Sequence of chain 2.A:
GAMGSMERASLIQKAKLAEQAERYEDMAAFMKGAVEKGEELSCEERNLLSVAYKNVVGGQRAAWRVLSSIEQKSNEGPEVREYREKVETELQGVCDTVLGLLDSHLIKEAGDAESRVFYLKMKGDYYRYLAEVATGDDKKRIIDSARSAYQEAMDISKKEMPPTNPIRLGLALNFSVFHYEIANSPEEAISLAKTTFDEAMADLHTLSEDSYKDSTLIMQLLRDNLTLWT

This protein binds this small molecule.
Small molecule (SMILES): [H]/N=C(/N)c1cc(C)c(-c2ccccc2)s1

Binding-site contacts:
Ligand atom C5 contacts residue ASP204 of chain 2.A at 3.4 Å.
Ligand atom C6 contacts residue LEU232 of chain 2.A at 4.0 Å (hydrophobic).
Ligand atom C5 contacts residue LYS200 of chain 2.A at 4.4 Å.
Ligand atom C4 contacts residue LYS200 of chain 2.A at 4.2 Å.
Ligand atom C1 contacts residue LEU232 of chain 2.A at 4.0 Å (hydrophobic).
Ligand atom C10 contacts residue THR236 of chain 2.A at 3.9 Å.
Ligand atom C2 contacts residue LEU232 of chain 2.A at 4.0 Å (hydrophobic).
Ligand atom C10 contacts residue THR233 of chain 2.A at 3.5 Å.
Ligand atom C9 contacts residue ARG229 of chain 2.A at 4.1 Å.
Ligand atom C11 contacts residue THR233 of chain 2.A at 4.4 Å.
Ligand atom C3 contacts residue ASP204 of chain 2.A at 3.7 Å.
Ligand atom C1 contacts residue ARG229 of chain 2.A at 3.8 Å.
Ligand atom C8 contacts residue ARG229 of chain 2.A at 4.1 Å.
Ligand atom C9 contacts residue THR233 of chain 2.A at 3.3 Å.
Ligand atom C7 contacts residue LEU232 of chain 2.A at 4.0 Å (hydrophobic).
Ligand atom C12 contacts residue THR236 of chain 2.A at 4.4 Å.
Ligand atom C12 contacts residue LEU232 of chain 2.A at 4.0 Å (hydrophobic).
Ligand atom C8 contacts residue LEU232 of chain 2.A at 4.1 Å (hydrophobic).
Ligand atom C1 contacts residue PHE203 of chain 2.A at 3.8 Å (hydrophobic).
Ligand atom N1 contacts residue LYS200 of chain 2.A at 3.7 Å.
Ligand atom S1 contacts residue LYS200 of chain 2.A at 4.1 Å.
Ligand atom C11 contacts residue LEU232 of chain 2.A at 4.0 Å (hydrophobic).
Ligand atom C10 contacts residue LEU232 of chain 2.A at 3.8 Å (hydrophobic).
Ligand atom C4 contacts residue ASP204 of chain 2.A at 4.2 Å.
Ligand atom C11 contacts residue THR236 of chain 2.A at 3.4 Å.
Ligand atom N1 contacts residue ASP204 of chain 2.A at 2.6 Å (salt-bridge).
Ligand atom C3 contacts residue PHE203 of chain 2.A at 4.3 Å (hydrophobic).
Ligand atom C9 contacts residue LEU232 of chain 2.A at 4.0 Å (hydrophobic).
Ligand atom N2 contacts residue ASP204 of chain 2.A at 3.9 Å.